Binding-site contacts:
Ligand atom C2 contacts residue ALA11 of chain 2.E at 3.6 Å (hydrophobic).
Ligand atom NA4 contacts residue TYR119 of chain 2.E at 3.6 Å (h-bond).
Ligand atom C15 contacts residue PHE36 of chain 2.E at 3.6 Å (hydrophobic).
Ligand atom C4 contacts residue VAL9 of chain 2.E at 3.7 Å (hydrophobic).
Ligand atom O1 contacts residue SER37 of chain 2.E at 3.6 Å.
Ligand atom OE2 contacts residue LEU33 of chain 2.E at 3.7 Å.
Ligand atom C9 contacts residue NDP1 of chain 2.V at 3.7 Å.
Ligand atom NA2 contacts residue ASP32 of chain 2.E at 2.9 Å (salt-bridge).
Ligand atom CM contacts residue THR58 of chain 2.E at 3.5 Å.
Ligand atom C8A contacts residue NDP1 of chain 2.V at 3.6 Å.
Ligand atom O2 contacts residue ARG70 of chain 2.E at 3.0 Å (salt-bridge).
Ligand atom CT contacts residue SER37 of chain 2.E at 3.6 Å.
Ligand atom OE1 contacts residue LYS34 of chain 2.E at 3.7 Å.
Ligand atom NA2 contacts residue THR134 of chain 2.E at 3.0 Å (h-bond).
Ligand atom NA2 contacts residue ALA11 of chain 2.E at 3.5 Å.
Ligand atom O1 contacts residue ARG70 of chain 2.E at 2.6 Å (salt-bridge).
Ligand atom C4 contacts residue NDP1 of chain 2.V at 3.1 Å.
Ligand atom N5 contacts residue NDP1 of chain 2.V at 3.4 Å (h-bond).
Ligand atom NA4 contacts residue CYS113 of chain 2.E at 3.3 Å.
Ligand atom N3 contacts residue ALA11 of chain 2.E at 3.7 Å.
Ligand atom C16 contacts residue PHE36 of chain 2.E at 3.6 Å (hydrophobic).
Ligand atom NA4 contacts residue VAL9 of chain 2.E at 2.8 Å (h-bond).
Ligand atom CT contacts residue ARG70 of chain 2.E at 3.2 Å.
Ligand atom C13 contacts residue ILE62 of chain 2.E at 3.7 Å (hydrophobic).
Ligand atom N3 contacts residue NDP1 of chain 2.V at 3.7 Å.
Ligand atom N8 contacts residue ASP32 of chain 2.E at 3.7 Å.
Ligand atom N3 contacts residue VAL9 of chain 2.E at 3.4 Å.
Ligand atom C4 contacts residue PHE36 of chain 2.E at 3.6 Å (hydrophobic).
Ligand atom C7 contacts residue LEU25 of chain 2.E at 3.5 Å (hydrophobic).
Ligand atom C14 contacts residue ILE62 of chain 2.E at 3.5 Å (hydrophobic).
Ligand atom N1 contacts residue ASP32 of chain 2.E at 2.9 Å (salt-bridge).
Ligand atom C4A contacts residue NDP1 of chain 2.V at 3.1 Å.
Ligand atom NA4 contacts residue NDP1 of chain 2.V at 3.4 Å (h-bond).
Ligand atom NA2 contacts residue VAL10 of chain 2.E at 3.5 Å (h-bond).
Ligand atom C2 contacts residue VAL10 of chain 2.E at 3.7 Å (hydrophobic).
Ligand atom N1 contacts residue ALA11 of chain 2.E at 3.5 Å.
Ligand atom N3 contacts residue VAL10 of chain 2.E at 3.4 Å (h-bond).
Ligand atom C2 contacts residue ASP32 of chain 2.E at 3.6 Å.
Ligand atom O2 contacts residue SER37 of chain 2.E at 3.0 Å (h-bond).
Ligand atom NA4 contacts residue PHE36 of chain 2.E at 3.5 Å.

Sequence of chain 2.E:
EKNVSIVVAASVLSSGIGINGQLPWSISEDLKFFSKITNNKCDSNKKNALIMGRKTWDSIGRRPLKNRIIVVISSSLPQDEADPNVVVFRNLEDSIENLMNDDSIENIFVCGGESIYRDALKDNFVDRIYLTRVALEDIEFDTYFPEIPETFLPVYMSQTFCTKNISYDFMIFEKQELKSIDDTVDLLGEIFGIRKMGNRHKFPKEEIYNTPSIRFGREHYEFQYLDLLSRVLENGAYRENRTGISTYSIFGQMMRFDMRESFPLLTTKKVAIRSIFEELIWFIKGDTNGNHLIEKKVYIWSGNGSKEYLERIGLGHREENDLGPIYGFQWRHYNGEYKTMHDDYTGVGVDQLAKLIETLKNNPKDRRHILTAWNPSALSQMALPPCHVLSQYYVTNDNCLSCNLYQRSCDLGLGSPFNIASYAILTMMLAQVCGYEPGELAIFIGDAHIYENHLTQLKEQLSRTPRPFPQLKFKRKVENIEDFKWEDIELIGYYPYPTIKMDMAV

A small-molecule ligand and the protein it binds are described below.
Small molecule (SMILES): CN(Cc1cnc2nc(N)nc(N)c2n1)c1ccc(C(=O)N[C@@H](CCC(=O)O)C(=O)O)cc1